Binding-site contacts:
Ligand atom C1 contacts residue TRP63 of chain 1.A at 3.9 Å (hydrophobic).
Ligand atom O6 contacts residue LYS109 of chain 1.A at 2.9 Å (salt-bridge).
Ligand atom C2 contacts residue LYS109 of chain 1.A at 3.9 Å.
Ligand atom C5 contacts residue TRP107 of chain 1.A at 3.8 Å (hydrophobic).
Ligand atom O5 contacts residue ARG98 of chain 1.A at 3.0 Å (salt-bridge).
Ligand atom C6 contacts residue TRP31 of chain 1.A at 3.6 Å (hydrophobic).
Ligand atom O2 contacts residue ARG67 of chain 1.A at 2.9 Å (salt-bridge).
Ligand atom C6 contacts residue ASP113 of chain 1.A at 3.4 Å.
Ligand atom O4 contacts residue GLU65 of chain 1.A at 3.6 Å.
Ligand atom O5 contacts residue ASP113 of chain 1.A at 3.8 Å.
Ligand atom O6 contacts residue ASP113 of chain 1.A at 2.7 Å (salt-bridge).
Ligand atom O3 contacts residue TRP31 of chain 1.A at 3.8 Å.
Ligand atom O4 contacts residue ARG98 of chain 1.A at 3.7 Å.
Ligand atom O6 contacts residue SER28 of chain 1.A at 3.7 Å.
Ligand atom C6 contacts residue LYS109 of chain 1.A at 3.8 Å.
Ligand atom O3 contacts residue ARG67 of chain 1.A at 3.1 Å (salt-bridge).
Ligand atom O2 contacts residue ARG98 of chain 1.A at 3.1 Å (salt-bridge).
Ligand atom O2 contacts residue LYS109 of chain 1.A at 3.0 Å (salt-bridge).
Ligand atom O5 contacts residue LYS109 of chain 1.A at 3.8 Å.
Ligand atom O4 contacts residue ASP62 of chain 1.A at 3.5 Å (salt-bridge).
Ligand atom C3 contacts residue TRP31 of chain 1.A at 3.7 Å (hydrophobic).
Ligand atom C6 contacts residue TRP107 of chain 1.A at 3.6 Å (hydrophobic).
Ligand atom O3 contacts residue LYS109 of chain 1.A at 2.8 Å (salt-bridge).
Ligand atom C6 contacts residue ARG67 of chain 1.A at 3.4 Å.
Ligand atom O2 contacts residue TYR100 of chain 1.A at 3.7 Å.
Ligand atom O2 contacts residue GLU65 of chain 1.A at 2.7 Å (salt-bridge).
Ligand atom C3 contacts residue LYS109 of chain 1.A at 3.7 Å.
Ligand atom C4 contacts residue TRP63 of chain 1.A at 3.9 Å (hydrophobic).
Ligand atom O3 contacts residue ASP113 of chain 1.A at 3.8 Å.
Ligand atom O2 contacts residue ASP62 of chain 1.A at 2.3 Å (salt-bridge).
Ligand atom C5 contacts residue TRP63 of chain 1.A at 3.6 Å (hydrophobic).
Ligand atom O4 contacts residue TRP63 of chain 1.A at 3.6 Å.
Ligand atom C2 contacts residue ASP62 of chain 1.A at 3.4 Å.
Ligand atom C3 contacts residue TRP63 of chain 1.A at 3.6 Å (hydrophobic).
Ligand atom C5 contacts residue ARG98 of chain 1.A at 3.8 Å.
Ligand atom O6 contacts residue ARG67 of chain 1.A at 3.4 Å (salt-bridge).
Ligand atom C2 contacts residue GLU65 of chain 1.A at 3.5 Å.
Ligand atom C1 contacts residue ARG98 of chain 1.A at 3.8 Å.
Ligand atom C6 contacts residue ARG98 of chain 1.A at 3.7 Å.
Ligand atom O5 contacts residue ARG67 of chain 1.A at 3.9 Å.

Sequence of chain 1.A:
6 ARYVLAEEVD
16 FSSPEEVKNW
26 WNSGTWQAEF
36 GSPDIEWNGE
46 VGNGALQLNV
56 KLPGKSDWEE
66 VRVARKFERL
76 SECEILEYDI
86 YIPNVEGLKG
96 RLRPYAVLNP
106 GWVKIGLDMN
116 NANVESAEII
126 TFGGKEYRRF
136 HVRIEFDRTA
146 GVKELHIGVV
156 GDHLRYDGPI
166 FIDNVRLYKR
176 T

This protein binds this small molecule.
Small molecule (SMILES): OC[C@H]1O[C@@H](O[C@H]2[C@H](O)[C@H](O)[C@H](O[C@H]3[C@H](O)[C@H](O)[C@H](O[C@H]4[C@H](O)[C@H](O)[C@H](O[C@H]5[C@H](O)[C@H](O)[C@H](O)O[C@@H]5CO)O[C@@H]4CO)O[C@@H]3CO)O[C@@H]2CO)[C@@H](O)[C@@H](O)[C@@H]1O